A small-molecule ligand and the protein it binds are described below.
Small molecule (SMILES): OC[C@H]1O[C@H](O)[C@H](O)[C@@H](O)[C@@H]1O

Binding-site contacts:
Ligand atom O4 contacts residue ARG414 of chain 1.A at 2.9 Å (salt-bridge).
Ligand atom C5 contacts residue HIS358 of chain 1.A at 4.0 Å.
Ligand atom C4 contacts residue ARG414 of chain 1.A at 4.1 Å.
Ligand atom O5 contacts residue HIS358 of chain 1.A at 3.7 Å.
Ligand atom O4 contacts residue ASP359 of chain 1.A at 4.0 Å.
Ligand atom C6 contacts residue HIS358 of chain 1.A at 3.8 Å.
Ligand atom C1 contacts residue SER412 of chain 1.A at 4.2 Å.
Ligand atom O1 contacts residue LEU357 of chain 1.A at 4.2 Å.
Ligand atom O2 contacts residue SER412 of chain 1.A at 2.8 Å (h-bond).
Ligand atom O1 contacts residue SER412 of chain 1.A at 3.4 Å (h-bond).
Ligand atom C2 contacts residue SER412 of chain 1.A at 3.6 Å.
Ligand atom C6 contacts residue ASP359 of chain 1.A at 3.1 Å.
Ligand atom C3 contacts residue SER412 of chain 1.A at 3.5 Å.
Ligand atom C5 contacts residue ASP359 of chain 1.A at 3.8 Å.
Ligand atom O6 contacts residue ASP359 of chain 1.A at 4.2 Å.
Ligand atom C3 contacts residue ARG414 of chain 1.A at 4.5 Å.
Ligand atom C1 contacts residue HIS358 of chain 1.A at 3.1 Å.
Ligand atom O3 contacts residue SER412 of chain 1.A at 3.6 Å.
Ligand atom C4 contacts residue ASP359 of chain 1.A at 4.5 Å.
Ligand atom O1 contacts residue HIS358 of chain 1.A at 2.8 Å (h-bond).

Sequence of chain 1.A:
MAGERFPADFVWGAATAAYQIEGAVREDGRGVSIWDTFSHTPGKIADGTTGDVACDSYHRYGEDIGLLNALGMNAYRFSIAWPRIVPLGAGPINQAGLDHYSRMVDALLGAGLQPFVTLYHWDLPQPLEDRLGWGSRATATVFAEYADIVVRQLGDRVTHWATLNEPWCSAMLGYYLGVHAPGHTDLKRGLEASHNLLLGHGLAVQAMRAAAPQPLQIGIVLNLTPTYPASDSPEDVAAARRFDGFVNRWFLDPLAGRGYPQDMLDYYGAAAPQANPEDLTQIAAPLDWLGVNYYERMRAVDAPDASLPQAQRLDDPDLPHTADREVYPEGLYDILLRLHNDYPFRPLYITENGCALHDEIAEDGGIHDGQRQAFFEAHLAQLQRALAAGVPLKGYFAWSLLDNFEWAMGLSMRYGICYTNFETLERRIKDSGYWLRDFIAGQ